The protein below binds the small molecule below.
Small molecule (SMILES): CN[C@@H]1C[C@H]2O[C@@](C)([C@@H]1OC)n1c3ccccc3c3c4c(c5c6ccccc6n2c5c31)C(=O)NC4

Binding-site contacts:
Ligand atom C4 contacts residue LEU141 of chain 2.B at 3.5 Å (hydrophobic).
Ligand atom C25 contacts residue GLY71 of chain 2.B at 3.9 Å.
Ligand atom C8 contacts residue ALA91 of chain 2.B at 3.8 Å (hydrophobic).
Ligand atom C27 contacts residue THR206 of chain 2.B at 2.9 Å.
Ligand atom N1 contacts residue GLU139 of chain 2.B at 2.8 Å (salt-bridge).
Ligand atom N4 contacts residue GLU190 of chain 2.B at 3.6 Å (salt-bridge).
Ligand atom O4 contacts residue LEU70 of chain 2.B at 3.8 Å.
Ligand atom C9 contacts residue ALA91 of chain 2.B at 3.8 Å (hydrophobic).
Ligand atom C17 contacts residue VAL78 of chain 2.B at 3.6 Å (hydrophobic).
Ligand atom N1 contacts residue ALA91 of chain 2.B at 3.6 Å.
Ligand atom O4 contacts residue GLY71 of chain 2.B at 3.4 Å.
Ligand atom N2 contacts residue VAL78 of chain 2.B at 3.8 Å.
Ligand atom C27 contacts residue ASN191 of chain 2.B at 3.4 Å.
Ligand atom N1 contacts residue LEU141 of chain 2.B at 3.8 Å.
Ligand atom N3 contacts residue LEU70 of chain 2.B at 3.9 Å.
Ligand atom C5 contacts residue LEU193 of chain 2.B at 3.7 Å (hydrophobic).
Ligand atom C9 contacts residue GLU139 of chain 2.B at 3.7 Å.
Ligand atom C26 contacts residue GLY73 of chain 2.B at 3.5 Å.
Ligand atom C8 contacts residue LEU141 of chain 2.B at 3.4 Å (hydrophobic).
Ligand atom O5 contacts residue LEU141 of chain 2.B at 2.5 Å (h-bond).
Ligand atom C8 contacts residue GLU139 of chain 2.B at 3.6 Å.
Ligand atom C14 contacts residue MSE138 of chain 2.B at 3.6 Å.
Ligand atom C14 contacts residue ASP207 of chain 2.B at 3.4 Å.
Ligand atom C16 contacts residue VAL78 of chain 2.B at 3.8 Å (hydrophobic).
Ligand atom C27 contacts residue GLU190 of chain 2.B at 3.5 Å.
Ligand atom C19 contacts residue LEU193 of chain 2.B at 3.8 Å (hydrophobic).
Ligand atom C3 contacts residue LEU70 of chain 2.B at 3.7 Å (hydrophobic).
Ligand atom C2 contacts residue LEU70 of chain 2.B at 3.8 Å (hydrophobic).
Ligand atom O5 contacts residue CYS140 of chain 2.B at 3.4 Å.
Ligand atom C5 contacts residue LEU70 of chain 2.B at 3.9 Å (hydrophobic).
Ligand atom C25 contacts residue LEU70 of chain 2.B at 3.2 Å (hydrophobic).
Ligand atom O6 contacts residue LEU193 of chain 2.B at 3.9 Å.
Ligand atom C16 contacts residue ASP207 of chain 2.B at 3.6 Å.
Ligand atom C26 contacts residue LEU72 of chain 2.B at 3.5 Å (hydrophobic).
Ligand atom C20 contacts residue LEU70 of chain 2.B at 3.7 Å (hydrophobic).
Ligand atom C7 contacts residue LEU193 of chain 2.B at 3.9 Å (hydrophobic).
Ligand atom C13 contacts residue MSE138 of chain 2.B at 3.3 Å.
Ligand atom O5 contacts residue GLU139 of chain 2.B at 3.8 Å.
Ligand atom C6 contacts residue LEU193 of chain 2.B at 3.5 Å (hydrophobic).
Ligand atom C15 contacts residue ASP207 of chain 2.B at 3.3 Å.

Sequence of chain 2.B:
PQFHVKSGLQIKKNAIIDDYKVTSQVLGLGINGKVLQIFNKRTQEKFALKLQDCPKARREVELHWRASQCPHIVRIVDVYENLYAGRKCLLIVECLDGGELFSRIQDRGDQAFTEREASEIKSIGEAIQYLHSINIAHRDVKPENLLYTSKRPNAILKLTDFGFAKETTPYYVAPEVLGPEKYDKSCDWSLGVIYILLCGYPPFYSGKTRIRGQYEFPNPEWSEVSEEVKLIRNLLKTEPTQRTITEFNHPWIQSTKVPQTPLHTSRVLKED